This protein binds this small molecule.
Small molecule (SMILES): Nc1ncnc2[nH]cnc12

Sequence of chain 1.A:
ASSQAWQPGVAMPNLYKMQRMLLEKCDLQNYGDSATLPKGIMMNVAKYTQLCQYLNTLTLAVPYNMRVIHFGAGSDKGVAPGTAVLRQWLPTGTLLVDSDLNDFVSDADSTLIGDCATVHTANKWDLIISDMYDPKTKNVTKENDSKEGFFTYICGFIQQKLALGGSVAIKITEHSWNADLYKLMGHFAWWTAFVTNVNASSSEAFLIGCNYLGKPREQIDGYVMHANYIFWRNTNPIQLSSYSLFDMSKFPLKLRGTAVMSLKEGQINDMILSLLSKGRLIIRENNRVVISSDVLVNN

Binding-site contacts:
Ligand atom N7 contacts residue TYR225 of chain 1.A at 3.8 Å.
Ligand atom C8 contacts residue TYR225 of chain 1.A at 4.3 Å (hydrophobic).
Ligand atom C5 contacts residue TYR225 of chain 1.A at 3.6 Å (hydrophobic).
Ligand atom C4 contacts residue TYR225 of chain 1.A at 3.8 Å (hydrophobic).
Ligand atom N1 contacts residue TYR225 of chain 1.A at 3.2 Å.
Ligand atom N3 contacts residue TYR225 of chain 1.A at 3.8 Å.
Ligand atom C6 contacts residue TYR225 of chain 1.A at 3.3 Å (hydrophobic).
Ligand atom N6 contacts residue TYR225 of chain 1.A at 3.2 Å.
Ligand atom N9 contacts residue TYR225 of chain 1.A at 4.2 Å.
Ligand atom C2 contacts residue TYR225 of chain 1.A at 3.5 Å (hydrophobic).